Binding-site contacts:
Ligand atom C10 contacts residue THR141 of chain 1.A at 4.2 Å.
Ligand atom C8 contacts residue LEU243 of chain 1.A at 3.5 Å (hydrophobic).
Ligand atom C10 contacts residue ALA172 of chain 1.A at 4.1 Å (hydrophobic).
Ligand atom O3 contacts residue ASN307 of chain 1.A at 4.1 Å.
Ligand atom C7 contacts residue ALA172 of chain 1.A at 3.8 Å (hydrophobic).
Ligand atom C1 contacts residue ARG317 of chain 1.A at 3.7 Å.
Ligand atom C8 contacts residue ALA172 of chain 1.A at 3.7 Å (hydrophobic).
Ligand atom C9 contacts residue IPA1 of chain 1.K at 3.8 Å.
Ligand atom C2 contacts residue HIS171 of chain 1.A at 3.5 Å.
Ligand atom O2 contacts residue THR310 of chain 1.A at 3.8 Å.
Ligand atom C1 contacts residue ARG312 of chain 1.A at 3.2 Å.
Ligand atom O2 contacts residue ARG317 of chain 1.A at 3.2 Å (salt-bridge).
Ligand atom O3 contacts residue HIS405 of chain 1.A at 2.9 Å (h-bond).
Ligand atom O3 contacts residue ARG312 of chain 1.A at 3.8 Å.
Ligand atom C6 contacts residue ASP173 of chain 1.A at 3.5 Å.
Ligand atom S contacts residue HIS306 of chain 1.A at 3.8 Å.
Ligand atom O2 contacts residue HIS306 of chain 1.A at 3.5 Å.
Ligand atom C5 contacts residue TYR223 of chain 1.A at 3.5 Å (hydrophobic).
Ligand atom C5 contacts residue IPA1 of chain 1.K at 3.5 Å.
Ligand atom O1 contacts residue ARG317 of chain 1.A at 3.2 Å (salt-bridge).
Ligand atom C9 contacts residue ALA172 of chain 1.A at 3.8 Å (hydrophobic).
Ligand atom O1 contacts residue GLU280 of chain 1.A at 3.4 Å (salt-bridge).
Ligand atom S contacts residue ARG317 of chain 1.A at 3.8 Å.
Ligand atom C2 contacts residue ARG312 of chain 1.A at 4.1 Å.
Ligand atom C2 contacts residue ARG317 of chain 1.A at 3.7 Å.
Ligand atom C7 contacts residue IPA1 of chain 1.K at 3.4 Å.
Ligand atom C6 contacts residue IPA1 of chain 1.K at 3.8 Å.
Ligand atom O1 contacts residue HIS306 of chain 1.A at 3.0 Å.
Ligand atom C3 contacts residue HIS171 of chain 1.A at 4.0 Å.
Ligand atom O2 contacts residue HIS405 of chain 1.A at 3.6 Å (h-bond).
Ligand atom C8 contacts residue IPA1 of chain 1.K at 3.9 Å.
Ligand atom S contacts residue ARG312 of chain 1.A at 4.1 Å.
Ligand atom O2 contacts residue ASN307 of chain 1.A at 2.9 Å (h-bond).
Ligand atom O1 contacts residue HIS171 of chain 1.A at 3.9 Å.
Ligand atom S contacts residue HIS405 of chain 1.A at 3.8 Å.
Ligand atom C5 contacts residue ARG312 of chain 1.A at 3.8 Å.
Ligand atom C4 contacts residue ASP173 of chain 1.A at 3.3 Å.
Ligand atom C6 contacts residue LEU243 of chain 1.A at 4.0 Å (hydrophobic).
Ligand atom C3 contacts residue ARG312 of chain 1.A at 3.8 Å.
Ligand atom C5 contacts residue ASP173 of chain 1.A at 3.9 Å.

This protein binds this small molecule.
Small molecule (SMILES): CCCCCCCCCCS(=O)(=O)O

Sequence of chain 1.A:
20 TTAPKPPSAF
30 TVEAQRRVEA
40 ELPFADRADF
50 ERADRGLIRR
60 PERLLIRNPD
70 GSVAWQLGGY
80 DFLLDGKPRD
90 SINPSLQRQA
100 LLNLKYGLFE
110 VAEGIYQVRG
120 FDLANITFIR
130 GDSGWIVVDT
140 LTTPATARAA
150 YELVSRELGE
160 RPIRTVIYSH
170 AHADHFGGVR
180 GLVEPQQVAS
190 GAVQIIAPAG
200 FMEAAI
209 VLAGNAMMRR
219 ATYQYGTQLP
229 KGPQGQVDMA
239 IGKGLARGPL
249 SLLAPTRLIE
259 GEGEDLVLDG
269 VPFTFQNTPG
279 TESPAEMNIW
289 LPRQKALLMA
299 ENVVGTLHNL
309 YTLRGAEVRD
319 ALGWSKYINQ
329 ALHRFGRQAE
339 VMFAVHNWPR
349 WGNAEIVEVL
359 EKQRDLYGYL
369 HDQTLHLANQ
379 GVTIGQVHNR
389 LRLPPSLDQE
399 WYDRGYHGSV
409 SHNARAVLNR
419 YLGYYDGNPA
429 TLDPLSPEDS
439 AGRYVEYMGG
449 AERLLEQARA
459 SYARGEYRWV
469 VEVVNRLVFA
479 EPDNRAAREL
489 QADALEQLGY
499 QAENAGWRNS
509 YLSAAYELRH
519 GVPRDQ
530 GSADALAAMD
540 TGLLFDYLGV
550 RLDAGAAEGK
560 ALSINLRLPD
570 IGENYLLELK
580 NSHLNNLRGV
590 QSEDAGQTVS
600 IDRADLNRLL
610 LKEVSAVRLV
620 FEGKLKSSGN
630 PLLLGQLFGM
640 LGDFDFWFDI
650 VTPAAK